Sequence of chain 1.A:
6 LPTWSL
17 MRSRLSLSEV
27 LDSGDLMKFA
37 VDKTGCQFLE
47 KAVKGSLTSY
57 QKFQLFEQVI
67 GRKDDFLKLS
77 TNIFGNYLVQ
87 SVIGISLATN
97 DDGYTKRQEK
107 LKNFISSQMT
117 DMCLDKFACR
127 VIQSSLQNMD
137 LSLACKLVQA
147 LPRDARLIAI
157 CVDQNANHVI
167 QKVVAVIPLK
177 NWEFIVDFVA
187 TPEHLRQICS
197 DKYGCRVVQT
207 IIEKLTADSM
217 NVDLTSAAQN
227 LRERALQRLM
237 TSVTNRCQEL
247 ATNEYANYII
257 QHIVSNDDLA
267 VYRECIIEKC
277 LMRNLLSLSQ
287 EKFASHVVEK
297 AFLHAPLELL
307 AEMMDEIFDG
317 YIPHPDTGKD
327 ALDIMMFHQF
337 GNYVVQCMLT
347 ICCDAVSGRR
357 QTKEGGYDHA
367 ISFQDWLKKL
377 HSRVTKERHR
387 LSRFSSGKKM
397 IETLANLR

Binding-site contacts:
Ligand atom C6 contacts residue TYR254 of chain 1.A at 3.2 Å (hydrophobic).
Ligand atom O5' contacts residue GLN160 of chain 1.A at 3.0 Å (h-bond).
Ligand atom C2 contacts residue GLU295 of chain 1.A at 3.1 Å.
Ligand atom C2 contacts residue GLN129 of chain 1.A at 3.0 Å.
Ligand atom O2' contacts residue ASN161 of chain 1.A at 2.7 Å (h-bond).
Ligand atom O2 contacts residue PHE289 of chain 1.A at 3.2 Å.
Ligand atom N3 contacts residue SER392 of chain 1.A at 2.9 Å (h-bond).
Ligand atom N1 contacts residue GLN205 of chain 1.A at 3.0 Å (h-bond).
Ligand atom C5 contacts residue HIS164 of chain 1.A at 3.2 Å.
Ligand atom N1 contacts residue TYR254 of chain 1.A at 3.0 Å (h-bond).
Ligand atom O2 contacts residue ASN82 of chain 1.A at 2.8 Å (h-bond).
Ligand atom N3 contacts residue ASN338 of chain 1.A at 2.8 Å (h-bond).
Ligand atom N2 contacts residue GLN205 of chain 1.A at 2.8 Å (h-bond).
Ligand atom O2 contacts residue ASN253 of chain 1.A at 2.9 Å (h-bond).
Ligand atom O4 contacts residue GLN86 of chain 1.A at 3.2 Å (h-bond).
Ligand atom OP1 contacts residue TYR199 of chain 1.A at 2.8 Å (h-bond).
Ligand atom N4 contacts residue PHE333 of chain 1.A at 3.1 Å (h-bond).
Ligand atom N1 contacts residue TYR339 of chain 1.A at 3.0 Å (h-bond).
Ligand atom C6 contacts residue TYR339 of chain 1.A at 3.2 Å (hydrophobic).
Ligand atom N2 contacts residue GLU295 of chain 1.A at 2.8 Å (salt-bridge).
Ligand atom N3 contacts residue ASN253 of chain 1.A at 2.9 Å (h-bond).
Ligand atom O4 contacts residue LYS395 of chain 1.A at 3.2 Å.
Ligand atom N2 contacts residue SER291 of chain 1.A at 3.2 Å (h-bond).
Ligand atom N3 contacts residue TYR339 of chain 1.A at 3.2 Å (h-bond).
Ligand atom N3 contacts residue ASN82 of chain 1.A at 2.9 Å (h-bond).
Ligand atom O2' contacts residue HIS164 of chain 1.A at 3.1 Å.
Ligand atom C2 contacts residue TYR339 of chain 1.A at 3.0 Å (hydrophobic).
Ligand atom O2 contacts residue SER392 of chain 1.A at 3.0 Å (h-bond).
Ligand atom C4 contacts residue HIS164 of chain 1.A at 3.2 Å.
Ligand atom O2 contacts residue ASN338 of chain 1.A at 3.0 Å (h-bond).
Ligand atom C2 contacts residue TYR254 of chain 1.A at 3.1 Å (hydrophobic).
Ligand atom O2' contacts residue SER391 of chain 1.A at 2.7 Å (h-bond).
Ligand atom N3 contacts residue TYR254 of chain 1.A at 3.1 Å.
Ligand atom O4 contacts residue GLN342 of chain 1.A at 2.9 Å (h-bond).
Ligand atom N6 contacts residue GLN167 of chain 1.A at 3.0 Å (h-bond).
Ligand atom O2 contacts residue PHE123 of chain 1.A at 3.2 Å.
Ligand atom N1 contacts residue GLU295 of chain 1.A at 2.5 Å (salt-bridge).
Ligand atom N1 contacts residue GLN129 of chain 1.A at 2.7 Å (h-bond).
Ligand atom N7 contacts residue GLN167 of chain 1.A at 2.8 Å (h-bond).
Ligand atom O4 contacts residue GLN257 of chain 1.A at 2.8 Å (h-bond).

A protein and the small-molecule ligand that binds it are described below.
Small molecule (SMILES): Nc1ccn([C@@H]2O[C@H](CO)[C@@H](O[P](=O)(O)OC[C@H]3O[C@@H](n4ccc(=O)[nH]c4=O)[C@H](O)[C@@H]3O[P](=O)(O)OC[C@H]3O[C@@H](n4cnc5c(=O)nc(N)[nH]c54)[C@H](O)[C@@H]3O[P](=O)(O)OC[C@H]3O[C@@H](n4ccc(=O)[nH]c4=O)[C@H](O)[C@@H]3O[P](=O)(O)OC[C@H]3O[C@@H](n4cnc5c(=O)nc(N)[nH]c54)[C@H](O)[C@@H]3O[P](=O)(O)OC[C@H]3O[C@@H](n4cnc5c(N)ncnc54)[C@H](O)[C@@H]3O[P](=O)(O)OC[C@H]3O[C@@H](n4cnc5c(N)ncnc54)[C@H](O)[C@@H]3O[P](=O)(O)OC[C@H]3O[C@@H](n4ccc(=O)[nH]c4=O)[C@H](O)[C@@H]3OP(=O)(O)O)[C@H]2O)c(=O)n1